Binding-site contacts:
Ligand atom C5 contacts residue ASN1128 of chain 1.D at 3.7 Å.
Ligand atom O5 contacts residue ASN1128 of chain 1.D at 2.4 Å (h-bond).
Ligand atom O7 contacts residue ASN1128 of chain 1.D at 4.2 Å.
Ligand atom N2 contacts residue ASN1128 of chain 1.D at 2.9 Å (h-bond).
Ligand atom C2 contacts residue ASN1128 of chain 1.D at 2.5 Å.
Ligand atom C3 contacts residue ASN1128 of chain 1.D at 3.8 Å.
Ligand atom C4 contacts residue ASN1128 of chain 1.D at 4.2 Å.
Ligand atom C7 contacts residue ASN1128 of chain 1.D at 3.7 Å.
Ligand atom C1 contacts residue ASN1128 of chain 1.D at 1.4 Å.

A small-molecule ligand and the protein it binds are described below.
Small molecule (SMILES): CC(=O)N[C@@H]1[C@@H](O)[C@H](O)[C@@H](CO)O[C@H]1O

Sequence of chain 1.D:
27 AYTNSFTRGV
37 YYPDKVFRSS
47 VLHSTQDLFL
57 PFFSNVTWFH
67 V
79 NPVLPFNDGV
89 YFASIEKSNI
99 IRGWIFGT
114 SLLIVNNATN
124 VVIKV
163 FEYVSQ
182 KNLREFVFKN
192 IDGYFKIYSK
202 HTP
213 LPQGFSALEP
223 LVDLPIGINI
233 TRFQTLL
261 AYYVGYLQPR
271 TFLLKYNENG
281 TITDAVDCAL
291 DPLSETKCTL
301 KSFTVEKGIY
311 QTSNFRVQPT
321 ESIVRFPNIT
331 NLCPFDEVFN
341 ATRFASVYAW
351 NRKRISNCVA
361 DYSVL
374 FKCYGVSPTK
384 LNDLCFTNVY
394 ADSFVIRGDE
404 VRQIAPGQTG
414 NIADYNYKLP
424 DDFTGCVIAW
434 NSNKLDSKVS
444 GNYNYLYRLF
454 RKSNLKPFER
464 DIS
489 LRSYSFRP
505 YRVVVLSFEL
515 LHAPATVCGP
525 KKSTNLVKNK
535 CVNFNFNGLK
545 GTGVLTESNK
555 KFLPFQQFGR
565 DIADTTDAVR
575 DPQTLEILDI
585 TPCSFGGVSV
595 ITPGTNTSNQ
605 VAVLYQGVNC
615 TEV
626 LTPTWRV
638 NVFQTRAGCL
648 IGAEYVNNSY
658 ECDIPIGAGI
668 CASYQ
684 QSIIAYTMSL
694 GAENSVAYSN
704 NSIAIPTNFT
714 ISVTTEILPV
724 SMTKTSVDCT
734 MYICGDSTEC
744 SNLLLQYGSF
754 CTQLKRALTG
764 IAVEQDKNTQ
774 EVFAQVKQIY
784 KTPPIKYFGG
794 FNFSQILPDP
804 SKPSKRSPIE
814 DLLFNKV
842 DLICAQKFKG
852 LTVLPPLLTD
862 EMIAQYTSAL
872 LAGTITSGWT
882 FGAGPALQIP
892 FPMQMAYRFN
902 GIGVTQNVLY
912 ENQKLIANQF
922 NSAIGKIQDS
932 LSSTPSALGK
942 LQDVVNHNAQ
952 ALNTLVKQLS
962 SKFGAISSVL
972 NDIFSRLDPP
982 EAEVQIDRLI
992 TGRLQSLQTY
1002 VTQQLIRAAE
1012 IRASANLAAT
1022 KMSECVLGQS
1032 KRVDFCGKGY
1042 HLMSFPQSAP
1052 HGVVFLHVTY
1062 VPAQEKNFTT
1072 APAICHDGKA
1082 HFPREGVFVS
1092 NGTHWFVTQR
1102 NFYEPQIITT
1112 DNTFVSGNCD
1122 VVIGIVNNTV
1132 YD